This protein binds this small molecule.
Small molecule (SMILES): C=C[C@@]1(C)CC(=O)[C@]2(O)[C@@]3(C)[C@@H](O)CCC(C)(C)[C@@H]3[C@H](O)[C@H](OC(C)=O)[C@@]2(C)O1

Binding-site contacts:
Ligand atom C3 contacts residue TYR80 of chain 1.A at 3.6 Å (hydrophobic).
Ligand atom O7 contacts residue SER145 of chain 1.A at 3.4 Å (h-bond).
Ligand atom O7 contacts residue TRP144 of chain 1.A at 4.0 Å.
Ligand atom C19 contacts residue ASN152 of chain 1.A at 3.4 Å.
Ligand atom C15 contacts residue PHE26 of chain 1.B at 3.4 Å (hydrophobic).
Ligand atom C12 contacts residue TRP144 of chain 1.A at 4.0 Å (hydrophobic).
Ligand atom C7 contacts residue GLY72 of chain 1.B at 4.0 Å.
Ligand atom C17 contacts residue THR149 of chain 1.A at 3.4 Å.
Ligand atom C16 contacts residue TYR30 of chain 1.B at 3.9 Å (hydrophobic).
Ligand atom C11 contacts residue SER145 of chain 1.A at 4.3 Å.
Ligand atom C12 contacts residue THR149 of chain 1.A at 4.2 Å.
Ligand atom C15 contacts residue LEU46 of chain 1.B at 4.3 Å (hydrophobic).
Ligand atom C1 contacts residue VAL143 of chain 1.A at 3.6 Å (hydrophobic).
Ligand atom C2 contacts residue VAL143 of chain 1.A at 4.1 Å (hydrophobic).
Ligand atom C1 contacts residue VAL148 of chain 1.A at 3.6 Å (hydrophobic).
Ligand atom O6 contacts residue GLY72 of chain 1.B at 3.8 Å.
Ligand atom C16 contacts residue THR149 of chain 1.A at 3.8 Å.
Ligand atom O5 contacts residue THR74 of chain 1.B at 4.2 Å.
Ligand atom C19 contacts residue PHE31 of chain 1.A at 4.0 Å (hydrophobic).
Ligand atom O2 contacts residue VAL143 of chain 1.A at 2.8 Å (h-bond).
Ligand atom O6 contacts residue TRP144 of chain 1.A at 3.5 Å.
Ligand atom O5 contacts residue ILE71 of chain 1.B at 4.1 Å.
Ligand atom O2 contacts residue TRP144 of chain 1.A at 3.6 Å.
Ligand atom O5 contacts residue GLY72 of chain 1.B at 3.6 Å.
Ligand atom O7 contacts residue THR149 of chain 1.A at 3.0 Å (h-bond).
Ligand atom C6 contacts residue GLY72 of chain 1.B at 4.2 Å.
Ligand atom O5 contacts residue SER73 of chain 1.B at 3.3 Å (h-bond).
Ligand atom C2 contacts residue VAL148 of chain 1.A at 3.6 Å (hydrophobic).
Ligand atom C18 contacts residue ILE71 of chain 1.B at 3.6 Å (hydrophobic).
Ligand atom O2 contacts residue ASP142 of chain 1.A at 4.1 Å.
Ligand atom C2 contacts residue PHE31 of chain 1.A at 3.7 Å (hydrophobic).
Ligand atom C20 contacts residue THR149 of chain 1.A at 3.8 Å.
Ligand atom O7 contacts residue VAL148 of chain 1.A at 4.0 Å.
Ligand atom C18 contacts residue LEU75 of chain 1.A at 3.8 Å (hydrophobic).
Ligand atom C2 contacts residue TYR80 of chain 1.A at 4.1 Å (hydrophobic).
Ligand atom C11 contacts residue THR149 of chain 1.A at 3.5 Å.
Ligand atom C18 contacts residue GLY72 of chain 1.B at 4.0 Å.
Ligand atom C14 contacts residue PHE26 of chain 1.B at 3.8 Å (hydrophobic).
Ligand atom C5 contacts residue GLY72 of chain 1.B at 4.3 Å.
Ligand atom C20 contacts residue VAL148 of chain 1.A at 4.3 Å (hydrophobic).

Sequence of chain 1.B:
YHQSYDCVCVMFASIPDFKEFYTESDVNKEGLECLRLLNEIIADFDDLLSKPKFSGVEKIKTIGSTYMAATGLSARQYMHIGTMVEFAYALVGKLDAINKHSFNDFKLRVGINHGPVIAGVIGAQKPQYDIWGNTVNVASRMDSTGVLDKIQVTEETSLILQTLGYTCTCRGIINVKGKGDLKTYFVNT

Sequence of chain 1.A:
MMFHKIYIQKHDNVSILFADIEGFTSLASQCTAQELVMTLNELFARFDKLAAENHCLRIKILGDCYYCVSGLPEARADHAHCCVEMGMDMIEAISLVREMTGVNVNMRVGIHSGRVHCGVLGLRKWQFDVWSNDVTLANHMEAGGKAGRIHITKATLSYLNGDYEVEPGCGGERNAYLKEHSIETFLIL